Sequence of chain 7.H:
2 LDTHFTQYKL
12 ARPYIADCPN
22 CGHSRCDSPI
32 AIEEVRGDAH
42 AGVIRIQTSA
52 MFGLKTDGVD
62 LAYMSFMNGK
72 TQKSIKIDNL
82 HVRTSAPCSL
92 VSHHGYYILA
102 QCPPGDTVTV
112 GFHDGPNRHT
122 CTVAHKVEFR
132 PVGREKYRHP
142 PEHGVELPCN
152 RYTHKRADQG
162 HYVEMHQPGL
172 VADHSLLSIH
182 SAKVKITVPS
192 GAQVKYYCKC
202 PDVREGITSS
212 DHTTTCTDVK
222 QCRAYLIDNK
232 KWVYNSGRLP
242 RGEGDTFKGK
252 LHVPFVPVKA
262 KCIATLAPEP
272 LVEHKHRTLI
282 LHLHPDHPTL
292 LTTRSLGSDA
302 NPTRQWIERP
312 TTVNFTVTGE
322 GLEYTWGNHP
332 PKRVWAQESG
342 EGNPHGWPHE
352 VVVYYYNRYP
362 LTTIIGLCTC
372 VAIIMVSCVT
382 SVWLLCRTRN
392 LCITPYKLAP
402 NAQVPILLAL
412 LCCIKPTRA

This small molecule binds to this protein.
Small molecule (SMILES): O=C(O)[C@@H]1O[C@H](O[C@H]2[C@@H](OS(=O)(=O)O)O[C@@H](O)[C@H](NS(=O)(=O)O)[C@H]2O)[C@@H](OS(=O)(=O)O)[C@H](O)[C@@H]1O

Binding-site contacts:
Ligand atom OAH contacts residue ARG157 of chain 7.H at 3.1 Å (salt-bridge).
Ligand atom OAH contacts residue THR4 of chain 7.H at 3.7 Å.
Ligand atom OAF contacts residue ALA158 of chain 7.H at 3.3 Å.
Ligand atom O6A contacts residue SER93 of chain 7.H at 3.2 Å.
Ligand atom C6 contacts residue SER93 of chain 7.H at 4.0 Å.
Ligand atom C3 contacts residue ALA158 of chain 7.H at 4.0 Å (hydrophobic).
Ligand atom C2 contacts residue ALA158 of chain 7.H at 3.7 Å (hydrophobic).
Ligand atom O6B contacts residue LEU62 of chain 7.H at 4.0 Å.
Ligand atom C3 contacts residue ARG157 of chain 7.H at 3.7 Å.
Ligand atom OAH contacts residue LEU2 of chain 7.H at 2.8 Å (h-bond).
Ligand atom O3 contacts residue ARG157 of chain 7.H at 3.3 Å (salt-bridge).
Ligand atom O5B contacts residue LYS156 of chain 7.H at 3.3 Å.
Ligand atom OAH contacts residue ASP3 of chain 7.H at 4.0 Å.
Ligand atom SAG contacts residue ARG157 of chain 7.H at 3.6 Å (salt-bridge).
Ligand atom O6A contacts residue HIS94 of chain 7.H at 3.2 Å (h-bond).
Ligand atom O6B contacts residue ARG157 of chain 7.H at 3.3 Å (salt-bridge).
Ligand atom O4 contacts residue SER93 of chain 7.H at 3.0 Å (h-bond).
Ligand atom OAF contacts residue THR4 of chain 7.H at 2.9 Å (h-bond).
Ligand atom C5 contacts residue HIS155 of chain 7.H at 4.0 Å.
Ligand atom O6B contacts residue HIS155 of chain 7.H at 3.3 Å (h-bond).
Ligand atom O6A contacts residue HIS155 of chain 7.H at 3.8 Å.
Ligand atom O6A contacts residue LEU62 of chain 7.H at 3.4 Å.
Ligand atom C6 contacts residue HIS94 of chain 7.H at 3.9 Å.
Ligand atom OAF contacts residue ARG157 of chain 7.H at 2.8 Å (salt-bridge).
Ligand atom O3 contacts residue LYS156 of chain 7.H at 3.0 Å.
Ligand atom O5 contacts residue HIS155 of chain 7.H at 3.6 Å.
Ligand atom O4 contacts residue HIS155 of chain 7.H at 3.5 Å (h-bond).
Ligand atom C4 contacts residue LYS156 of chain 7.H at 4.0 Å.
Ligand atom O5 contacts residue LYS156 of chain 7.H at 3.4 Å.
Ligand atom OBI contacts residue LYS156 of chain 7.H at 4.0 Å.
Ligand atom SAG contacts residue THR4 of chain 7.H at 3.9 Å.
Ligand atom O4 contacts residue LYS156 of chain 7.H at 3.5 Å.
Ligand atom C5 contacts residue LEU62 of chain 7.H at 3.8 Å (hydrophobic).
Ligand atom O3 contacts residue ALA158 of chain 7.H at 3.0 Å (h-bond).
Ligand atom O6B contacts residue HIS94 of chain 7.H at 4.0 Å.
Ligand atom C3 contacts residue LYS156 of chain 7.H at 4.0 Å.
Ligand atom O5 contacts residue ARG157 of chain 7.H at 3.8 Å.
Ligand atom C6 contacts residue LEU62 of chain 7.H at 3.5 Å (hydrophobic).
Ligand atom C6 contacts residue HIS155 of chain 7.H at 3.4 Å.
Ligand atom O6B contacts residue LYS156 of chain 7.H at 3.3 Å.